Sequence of chain 1.B:
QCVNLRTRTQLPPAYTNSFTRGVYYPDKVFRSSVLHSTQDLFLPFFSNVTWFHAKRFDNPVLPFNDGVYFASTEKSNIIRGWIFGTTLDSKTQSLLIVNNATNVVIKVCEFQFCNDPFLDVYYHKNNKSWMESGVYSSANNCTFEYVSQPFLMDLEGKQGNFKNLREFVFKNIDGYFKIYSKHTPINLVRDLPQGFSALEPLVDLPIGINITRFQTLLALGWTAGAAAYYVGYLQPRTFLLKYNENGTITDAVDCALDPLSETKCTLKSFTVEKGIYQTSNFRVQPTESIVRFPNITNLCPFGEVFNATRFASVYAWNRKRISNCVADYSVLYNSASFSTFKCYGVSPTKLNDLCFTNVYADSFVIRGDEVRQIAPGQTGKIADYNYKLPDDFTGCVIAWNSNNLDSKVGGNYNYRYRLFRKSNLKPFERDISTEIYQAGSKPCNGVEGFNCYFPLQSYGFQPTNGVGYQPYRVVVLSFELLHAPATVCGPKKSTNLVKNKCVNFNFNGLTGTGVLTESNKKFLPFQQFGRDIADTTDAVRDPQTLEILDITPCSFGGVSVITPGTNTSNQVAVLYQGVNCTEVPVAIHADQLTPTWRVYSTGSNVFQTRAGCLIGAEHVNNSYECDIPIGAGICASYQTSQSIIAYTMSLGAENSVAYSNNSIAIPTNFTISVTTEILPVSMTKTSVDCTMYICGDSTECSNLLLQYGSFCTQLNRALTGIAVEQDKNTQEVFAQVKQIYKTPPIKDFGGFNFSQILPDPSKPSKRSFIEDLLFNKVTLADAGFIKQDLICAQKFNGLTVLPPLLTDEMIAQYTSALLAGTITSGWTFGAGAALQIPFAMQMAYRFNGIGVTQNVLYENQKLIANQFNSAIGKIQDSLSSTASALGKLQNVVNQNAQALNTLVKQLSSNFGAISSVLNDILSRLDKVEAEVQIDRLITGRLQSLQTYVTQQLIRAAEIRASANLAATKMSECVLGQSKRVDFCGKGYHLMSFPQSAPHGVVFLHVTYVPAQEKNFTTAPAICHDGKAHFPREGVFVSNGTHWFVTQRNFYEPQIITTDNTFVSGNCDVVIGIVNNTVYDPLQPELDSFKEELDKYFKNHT

Sequence of chain 1.A:
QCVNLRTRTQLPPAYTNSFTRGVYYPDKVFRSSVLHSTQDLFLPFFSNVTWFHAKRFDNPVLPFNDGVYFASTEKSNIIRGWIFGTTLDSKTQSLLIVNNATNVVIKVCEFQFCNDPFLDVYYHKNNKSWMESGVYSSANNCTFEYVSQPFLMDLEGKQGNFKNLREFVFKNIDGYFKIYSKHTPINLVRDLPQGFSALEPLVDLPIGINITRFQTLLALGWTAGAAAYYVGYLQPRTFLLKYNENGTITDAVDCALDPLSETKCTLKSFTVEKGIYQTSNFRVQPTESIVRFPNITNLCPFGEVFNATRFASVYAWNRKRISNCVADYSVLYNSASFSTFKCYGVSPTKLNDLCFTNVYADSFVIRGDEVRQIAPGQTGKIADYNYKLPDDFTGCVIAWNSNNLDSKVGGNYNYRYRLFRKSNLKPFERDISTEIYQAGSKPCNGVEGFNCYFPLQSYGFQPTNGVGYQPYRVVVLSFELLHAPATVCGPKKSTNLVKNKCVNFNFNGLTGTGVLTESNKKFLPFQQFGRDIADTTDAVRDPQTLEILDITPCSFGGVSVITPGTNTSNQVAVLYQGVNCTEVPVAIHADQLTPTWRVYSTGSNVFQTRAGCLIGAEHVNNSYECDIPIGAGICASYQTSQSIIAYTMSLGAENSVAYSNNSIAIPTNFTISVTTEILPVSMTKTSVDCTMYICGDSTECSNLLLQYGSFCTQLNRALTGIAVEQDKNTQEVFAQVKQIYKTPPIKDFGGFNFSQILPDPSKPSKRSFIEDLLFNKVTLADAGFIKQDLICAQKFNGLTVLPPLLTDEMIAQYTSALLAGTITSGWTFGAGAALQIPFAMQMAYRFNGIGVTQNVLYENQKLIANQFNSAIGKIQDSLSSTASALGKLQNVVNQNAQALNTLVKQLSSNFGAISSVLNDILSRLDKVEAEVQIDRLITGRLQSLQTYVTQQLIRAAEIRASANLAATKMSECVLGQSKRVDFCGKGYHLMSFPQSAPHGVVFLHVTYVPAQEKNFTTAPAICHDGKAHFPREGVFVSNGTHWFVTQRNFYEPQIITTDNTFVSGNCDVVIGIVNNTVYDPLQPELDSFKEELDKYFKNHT

This small molecule binds to this protein.
Small molecule (SMILES): CC(=O)N[C@H]1[C@H](O[C@H]2[C@H](O)[C@@H](NC(C)=O)CO[C@@H]2CO)O[C@H](CO)[C@@H](O)[C@@H]1O

Binding-site contacts:
Ligand atom C7 contacts residue GLN642 of chain 1.A at 4.4 Å.
Ligand atom C7 contacts residue ASN614 of chain 1.A at 3.1 Å.
Ligand atom O6 contacts residue THR616 of chain 1.A at 4.0 Å.
Ligand atom C5 contacts residue ASN614 of chain 1.A at 3.7 Å.
Ligand atom O7 contacts residue ASN614 of chain 1.A at 2.8 Å (h-bond).
Ligand atom C7 contacts residue ILE832 of chain 1.B at 4.2 Å (hydrophobic).
Ligand atom O5 contacts residue THR616 of chain 1.A at 4.1 Å.
Ligand atom C2 contacts residue ASN614 of chain 1.A at 2.5 Å.
Ligand atom O7 contacts residue GLN834 of chain 1.B at 4.3 Å.
Ligand atom C8 contacts residue ASN614 of chain 1.A at 4.5 Å.
Ligand atom C3 contacts residue ASN614 of chain 1.A at 3.8 Å.
Ligand atom N2 contacts residue ASN614 of chain 1.A at 3.0 Å (h-bond).
Ligand atom C1 contacts residue ASN614 of chain 1.A at 1.4 Å.
Ligand atom O7 contacts residue ILE832 of chain 1.B at 3.2 Å.
Ligand atom O5 contacts residue ASN614 of chain 1.A at 2.3 Å (h-bond).
Ligand atom C8 contacts residue GLN642 of chain 1.A at 4.1 Å.
Ligand atom C4 contacts residue ASN614 of chain 1.A at 4.2 Å.
Ligand atom C8 contacts residue ILE832 of chain 1.B at 4.4 Å (hydrophobic).